Sequence of chain 1.A:
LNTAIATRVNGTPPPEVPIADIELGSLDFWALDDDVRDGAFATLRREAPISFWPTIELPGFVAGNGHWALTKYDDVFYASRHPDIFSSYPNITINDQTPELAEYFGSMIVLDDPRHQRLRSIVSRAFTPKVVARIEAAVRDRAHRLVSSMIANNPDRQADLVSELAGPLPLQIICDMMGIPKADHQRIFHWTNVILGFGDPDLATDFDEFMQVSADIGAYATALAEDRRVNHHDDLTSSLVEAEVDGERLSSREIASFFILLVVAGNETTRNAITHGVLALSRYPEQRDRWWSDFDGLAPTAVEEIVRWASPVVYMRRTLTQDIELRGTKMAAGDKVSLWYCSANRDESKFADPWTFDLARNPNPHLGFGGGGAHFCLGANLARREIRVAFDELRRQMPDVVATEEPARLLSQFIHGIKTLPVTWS

Binding-site contacts:
Ligand atom O2 contacts residue ASN104 of chain 1.A at 3.4 Å.
Ligand atom C2 contacts residue ALA274 of chain 1.A at 3.8 Å (hydrophobic).
Ligand atom C14 contacts residue ASN104 of chain 1.A at 3.0 Å.
Ligand atom C11 contacts residue PHE70 of chain 1.A at 3.9 Å (hydrophobic).
Ligand atom C13 contacts residue ASN104 of chain 1.A at 3.8 Å.
Ligand atom O2 contacts residue LEU67 of chain 1.A at 3.9 Å.
Ligand atom C16 contacts residue LEU67 of chain 1.A at 3.7 Å (hydrophobic).
Ligand atom C3 contacts residue PHE423 of chain 1.A at 4.3 Å (hydrophobic).
Ligand atom C12 contacts residue THR102 of chain 1.A at 4.0 Å.
Ligand atom O2 contacts residue GLU66 of chain 1.A at 4.2 Å.
Ligand atom C18 contacts residue PHE114 of chain 1.A at 4.0 Å (hydrophobic).
Ligand atom C11 contacts residue THR102 of chain 1.A at 4.3 Å.
Ligand atom C19 contacts residue THR278 of chain 1.A at 4.0 Å.
Ligand atom C4 contacts residue LEU270 of chain 1.A at 4.1 Å (hydrophobic).
Ligand atom O1 contacts residue GLN422 of chain 1.A at 4.1 Å.
Ligand atom C11 contacts residue ASN104 of chain 1.A at 4.2 Å.
Ligand atom C1 contacts residue ALA274 of chain 1.A at 4.3 Å (hydrophobic).
Ligand atom C19 contacts residue ILE424 of chain 1.A at 4.2 Å (hydrophobic).
Ligand atom C16 contacts residue ASN104 of chain 1.A at 4.4 Å.
Ligand atom C16 contacts residue PHE70 of chain 1.A at 3.5 Å (hydrophobic).
Ligand atom C20 contacts residue HEM1 of chain 1.B at 3.3 Å.
Ligand atom C17 contacts residue PHE114 of chain 1.A at 4.0 Å (hydrophobic).
Ligand atom C1 contacts residue MET325 of chain 1.A at 3.9 Å (hydrophobic).
Ligand atom C18 contacts residue VAL273 of chain 1.A at 4.2 Å (hydrophobic).
Ligand atom O2 contacts residue ILE65 of chain 1.A at 4.0 Å.
Ligand atom C19 contacts residue LEU205 of chain 1.A at 4.2 Å (hydrophobic).
Ligand atom C15 contacts residue ASN104 of chain 1.A at 3.7 Å.
Ligand atom C19 contacts residue VAL322 of chain 1.A at 4.0 Å (hydrophobic).
Ligand atom C10 contacts residue ILE204 of chain 1.A at 4.1 Å (hydrophobic).
Ligand atom C12 contacts residue ASN104 of chain 1.A at 3.8 Å.
Ligand atom C20 contacts residue ALA274 of chain 1.A at 3.9 Å (hydrophobic).
Ligand atom C4 contacts residue VAL273 of chain 1.A at 4.0 Å (hydrophobic).
Ligand atom C7 contacts residue PHE114 of chain 1.A at 4.2 Å (hydrophobic).
Ligand atom O2 contacts residue PHE70 of chain 1.A at 3.8 Å.
Ligand atom C2 contacts residue LEU270 of chain 1.A at 4.3 Å (hydrophobic).
Ligand atom C6 contacts residue LEU205 of chain 1.A at 4.3 Å (hydrophobic).
Ligand atom C8 contacts residue LEU205 of chain 1.A at 3.6 Å (hydrophobic).
Ligand atom C17 contacts residue PHE219 of chain 1.A at 4.0 Å (hydrophobic).
Ligand atom O1 contacts residue ILE65 of chain 1.A at 3.9 Å.
Ligand atom C20 contacts residue MET325 of chain 1.A at 4.1 Å (hydrophobic).

The protein below binds the small molecule below.
Small molecule (SMILES): CC(C)CCC[C@H](C)CCC[C@H](C)CCC[C@@H](C)CC(=O)O